This small molecule binds to this protein.
Small molecule (SMILES): CN1CCN(C(=O)c2cc(Nc3ncc4cc(C(N)=O)n(C5CCCC5)c4n3)cn2C)CC1

Sequence of chain 1.B:
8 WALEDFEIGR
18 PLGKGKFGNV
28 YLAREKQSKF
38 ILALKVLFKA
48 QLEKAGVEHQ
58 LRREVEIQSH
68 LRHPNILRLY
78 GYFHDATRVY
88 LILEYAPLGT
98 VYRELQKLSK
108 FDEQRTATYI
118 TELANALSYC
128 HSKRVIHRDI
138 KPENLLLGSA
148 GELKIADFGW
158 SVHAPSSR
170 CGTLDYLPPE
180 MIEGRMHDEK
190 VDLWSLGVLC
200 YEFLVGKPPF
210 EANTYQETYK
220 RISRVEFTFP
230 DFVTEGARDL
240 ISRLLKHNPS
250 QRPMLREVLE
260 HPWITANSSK

Binding-site contacts:
Ligand atom C20 contacts residue LEU90 of chain 1.B at 3.6 Å (hydrophobic).
Ligand atom N4 contacts residue ALA93 of chain 1.B at 2.7 Å (h-bond).
Ligand atom C10 contacts residue GLY96 of chain 1.B at 3.8 Å.
Ligand atom C22 contacts residue ALA93 of chain 1.B at 3.7 Å (hydrophobic).
Ligand atom N7 contacts residue PO41 of chain 1.G at 2.8 Å (h-bond).
Ligand atom C7 contacts residue GLY96 of chain 1.B at 3.8 Å.
Ligand atom C17 contacts residue LEU19 of chain 1.B at 3.8 Å (hydrophobic).
Ligand atom C19 contacts residue PO41 of chain 1.G at 3.3 Å.
Ligand atom C17 contacts residue VAL27 of chain 1.B at 3.7 Å (hydrophobic).
Ligand atom C23 contacts residue GLY96 of chain 1.B at 3.7 Å.
Ligand atom C6 contacts residue LEU95 of chain 1.B at 3.5 Å (hydrophobic).
Ligand atom N8 contacts residue ALA93 of chain 1.B at 3.0 Å (h-bond).
Ligand atom O1 contacts residue ARG17 of chain 1.B at 3.1 Å (salt-bridge).
Ligand atom N4 contacts residue LEU19 of chain 1.B at 3.8 Å.
Ligand atom N7 contacts residue VAL27 of chain 1.B at 3.2 Å.
Ligand atom C11 contacts residue LEU19 of chain 1.B at 3.6 Å (hydrophobic).
Ligand atom C6 contacts residue GLY96 of chain 1.B at 3.4 Å.
Ligand atom C6 contacts residue PRO94 of chain 1.B at 3.1 Å (hydrophobic).
Ligand atom C16 contacts residue GLY20 of chain 1.B at 3.3 Å.
Ligand atom C22 contacts residue GLU91 of chain 1.B at 3.5 Å.
Ligand atom C10 contacts residue ALA93 of chain 1.B at 3.4 Å (hydrophobic).
Ligand atom N3 contacts residue LEU19 of chain 1.B at 3.4 Å (h-bond).
Ligand atom C5 contacts residue LEU95 of chain 1.B at 3.4 Å (hydrophobic).
Ligand atom C5 contacts residue PRO94 of chain 1.B at 3.7 Å (hydrophobic).
Ligand atom C22 contacts residue ALA40 of chain 1.B at 3.6 Å (hydrophobic).
Ligand atom C9 contacts residue LEU19 of chain 1.B at 3.7 Å (hydrophobic).
Ligand atom C17 contacts residue GLY20 of chain 1.B at 3.8 Å.
Ligand atom C8 contacts residue LEU19 of chain 1.B at 2.9 Å (hydrophobic).
Ligand atom C11 contacts residue ALA93 of chain 1.B at 3.6 Å (hydrophobic).
Ligand atom C12 contacts residue LEU143 of chain 1.B at 3.8 Å (hydrophobic).
Ligand atom O2 contacts residue PO41 of chain 1.G at 2.7 Å (h-bond).
Ligand atom C16 contacts residue LEU19 of chain 1.B at 3.7 Å (hydrophobic).
Ligand atom C14 contacts residue THR97 of chain 1.B at 3.7 Å.
Ligand atom N7 contacts residue LYS42 of chain 1.B at 3.6 Å.
Ligand atom C15 contacts residue THR97 of chain 1.B at 3.7 Å.
Ligand atom C20 contacts residue LEU143 of chain 1.B at 3.8 Å (hydrophobic).
Ligand atom C20 contacts residue LEU74 of chain 1.B at 3.8 Å (hydrophobic).
Ligand atom C23 contacts residue ALA93 of chain 1.B at 3.5 Å (hydrophobic).
Ligand atom C21 contacts residue LEU143 of chain 1.B at 3.6 Å (hydrophobic).
Ligand atom C1 contacts residue ARG17 of chain 1.B at 3.5 Å.